Sequence of chain 1.A:
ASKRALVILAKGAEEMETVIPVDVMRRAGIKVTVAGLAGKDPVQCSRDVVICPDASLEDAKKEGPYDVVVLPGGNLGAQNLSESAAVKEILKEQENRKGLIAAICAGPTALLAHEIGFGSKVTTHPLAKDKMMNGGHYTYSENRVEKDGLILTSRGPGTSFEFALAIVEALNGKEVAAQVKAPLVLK

A protein and the small-molecule ligand that binds it are described below.
Small molecule (SMILES): O=C1Nc2ccccc2C1=O

Binding-site contacts:
Ligand atom C7 contacts residue LYS182 of chain 1.A at 1.2 Å.
Ligand atom O11 contacts residue LYS182 of chain 1.A at 2.7 Å (salt-bridge).
Ligand atom C5 contacts residue GLU170 of chain 1.A at 3.0 Å.
Ligand atom C3 contacts residue ALA178 of chain 1.A at 3.5 Å (hydrophobic).
Ligand atom C3 contacts residue ALA179 of chain 1.A at 3.8 Å (hydrophobic).
Ligand atom O11 contacts residue LEU166 of chain 1.A at 3.7 Å.
Ligand atom C4 contacts residue GLU170 of chain 1.A at 3.1 Å.
Ligand atom C2 contacts residue ALA178 of chain 1.A at 4.2 Å (hydrophobic).
Ligand atom C10 contacts residue LEU166 of chain 1.A at 3.7 Å (hydrophobic).
Ligand atom C4 contacts residue LYS175 of chain 1.A at 3.7 Å.
Ligand atom N1 contacts residue LYS182 of chain 1.A at 3.5 Å (salt-bridge).
Ligand atom C3 contacts residue LYS175 of chain 1.A at 3.3 Å.
Ligand atom C5 contacts residue ALA178 of chain 1.A at 4.0 Å (hydrophobic).
Ligand atom C6 contacts residue GLU170 of chain 1.A at 4.3 Å.
Ligand atom C5 contacts residue LEU166 of chain 1.A at 3.9 Å (hydrophobic).
Ligand atom C10 contacts residue LYS182 of chain 1.A at 2.2 Å.
Ligand atom N1 contacts residue LEU166 of chain 1.A at 3.5 Å.
Ligand atom C2 contacts residue LYS175 of chain 1.A at 3.9 Å.
Ligand atom C6 contacts residue LYS182 of chain 1.A at 3.6 Å.
Ligand atom C5 contacts residue LYS175 of chain 1.A at 4.5 Å.
Ligand atom O11 contacts residue GLU163 of chain 1.A at 3.9 Å.
Ligand atom C2 contacts residue ALA179 of chain 1.A at 3.9 Å (hydrophobic).
Ligand atom N1 contacts residue GLU163 of chain 1.A at 4.5 Å.
Ligand atom C3 contacts residue GLU170 of chain 1.A at 4.4 Å.
Ligand atom C2 contacts residue LYS182 of chain 1.A at 3.2 Å.
Ligand atom C1 contacts residue LEU166 of chain 1.A at 4.5 Å (hydrophobic).
Ligand atom C4 contacts residue ALA178 of chain 1.A at 3.4 Å (hydrophobic).
Ligand atom C4 contacts residue LEU166 of chain 1.A at 4.5 Å (hydrophobic).
Ligand atom C6 contacts residue LEU166 of chain 1.A at 3.9 Å (hydrophobic).
Ligand atom C1 contacts residue LYS182 of chain 1.A at 2.6 Å.
Ligand atom C7 contacts residue LEU166 of chain 1.A at 4.0 Å (hydrophobic).